Sequence of chain 1.A:
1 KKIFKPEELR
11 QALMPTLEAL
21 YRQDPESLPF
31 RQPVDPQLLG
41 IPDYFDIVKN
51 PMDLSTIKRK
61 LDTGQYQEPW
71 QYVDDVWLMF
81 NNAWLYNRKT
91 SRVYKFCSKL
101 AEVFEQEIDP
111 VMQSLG

This protein binds this small molecule.
Small molecule (SMILES): COC1CCC(n2c([C@@H]3CCCC(=O)N3c3ccc(F)c(F)c3)nc3cc(-c4c(C)noc4C)ccc32)CC1

Binding-site contacts:
Ligand atom FBL contacts residue PHE96 of chain 1.A at 3.3 Å.
Ligand atom CAS contacts residue PRO29 of chain 1.A at 4.0 Å (hydrophobic).
Ligand atom FBL contacts residue ARG92 of chain 1.A at 4.0 Å.
Ligand atom NAC contacts residue VAL34 of chain 1.A at 3.9 Å.
Ligand atom CAF contacts residue PRO29 of chain 1.A at 3.6 Å (hydrophobic).
Ligand atom OBM contacts residue ARG92 of chain 1.A at 2.9 Å (salt-bridge).
Ligand atom CAB contacts residue VAL93 of chain 1.A at 3.8 Å (hydrophobic).
Ligand atom CAB contacts residue VAL34 of chain 1.A at 3.6 Å (hydrophobic).
Ligand atom CBH contacts residue PRO29 of chain 1.A at 3.8 Å (hydrophobic).
Ligand atom OAD contacts residue TYR86 of chain 1.A at 3.8 Å.
Ligand atom CBF contacts residue ARG92 of chain 1.A at 3.5 Å.
Ligand atom FBK contacts residue LEU28 of chain 1.A at 3.5 Å.
Ligand atom FBK contacts residue PHE96 of chain 1.A at 3.5 Å.
Ligand atom CAL contacts residue PRO29 of chain 1.A at 3.9 Å (hydrophobic).
Ligand atom FBL contacts residue PRO29 of chain 1.A at 3.3 Å.
Ligand atom CAG contacts residue ILE41 of chain 1.A at 3.5 Å (hydrophobic).
Ligand atom CAF contacts residue VAL34 of chain 1.A at 3.9 Å (hydrophobic).
Ligand atom CBH contacts residue ARG92 of chain 1.A at 3.8 Å.
Ligand atom CAM contacts residue PRO29 of chain 1.A at 3.6 Å (hydrophobic).
Ligand atom FBK contacts residue PRO25 of chain 1.A at 3.6 Å.
Ligand atom CBJ contacts residue ARG92 of chain 1.A at 3.9 Å.
Ligand atom NAC contacts residue ASN87 of chain 1.A at 3.3 Å (h-bond).
Ligand atom FBK contacts residue PRO29 of chain 1.A at 3.5 Å.
Ligand atom CBG contacts residue PRO29 of chain 1.A at 3.6 Å (hydrophobic).
Ligand atom CAA contacts residue VAL34 of chain 1.A at 3.8 Å (hydrophobic).
Ligand atom CBG contacts residue ARG92 of chain 1.A at 3.5 Å.
Ligand atom CAG contacts residue TYR86 of chain 1.A at 3.8 Å (hydrophobic).
Ligand atom CAG contacts residue ASN87 of chain 1.A at 3.7 Å.
Ligand atom CAF contacts residue PHE30 of chain 1.A at 4.0 Å (hydrophobic).
Ligand atom CAW contacts residue LEU39 of chain 1.A at 4.0 Å (hydrophobic).
Ligand atom CAF contacts residue VAL93 of chain 1.A at 3.8 Å (hydrophobic).
Ligand atom CBI contacts residue ARG92 of chain 1.A at 3.9 Å.
Ligand atom OAD contacts residue TYR44 of chain 1.A at 3.7 Å.
Ligand atom FBL contacts residue VAL93 of chain 1.A at 3.9 Å.
Ligand atom CBA contacts residue ARG92 of chain 1.A at 3.9 Å.
Ligand atom CBE contacts residue ARG92 of chain 1.A at 3.6 Å.
Ligand atom CAB contacts residue ASN87 of chain 1.A at 4.0 Å.
Ligand atom CAI contacts residue VAL93 of chain 1.A at 3.7 Å (hydrophobic).
Ligand atom CAE contacts residue ASN87 of chain 1.A at 3.6 Å.
Ligand atom OAD contacts residue ASN87 of chain 1.A at 3.1 Å (h-bond).